Sequence of chain 1.A:
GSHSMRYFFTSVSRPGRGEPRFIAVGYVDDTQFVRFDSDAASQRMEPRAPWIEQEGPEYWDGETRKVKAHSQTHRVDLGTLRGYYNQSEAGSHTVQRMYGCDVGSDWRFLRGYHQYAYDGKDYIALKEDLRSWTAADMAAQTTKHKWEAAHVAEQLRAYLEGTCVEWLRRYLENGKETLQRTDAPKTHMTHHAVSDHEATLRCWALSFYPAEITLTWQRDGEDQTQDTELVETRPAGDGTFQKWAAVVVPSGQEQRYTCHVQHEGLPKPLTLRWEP

Binding-site contacts:
Ligand atom O contacts residue TRP147 of chain 1.A at 3.0 Å (h-bond).
Ligand atom CB contacts residue TYR159 of chain 1.A at 3.4 Å (hydrophobic).
Ligand atom O contacts residue LYS66 of chain 1.A at 3.0 Å.
Ligand atom CE1 contacts residue GLN155 of chain 1.A at 3.2 Å.
Ligand atom CG1 contacts residue THR73 of chain 1.A at 3.3 Å.
Ligand atom CD1 contacts residue TYR159 of chain 1.A at 3.3 Å (hydrophobic).
Ligand atom NZ contacts residue ARG97 of chain 1.A at 3.5 Å (salt-bridge).
Ligand atom OE2 contacts residue LYS66 of chain 1.A at 3.5 Å.
Ligand atom NE2 contacts residue GLN155 of chain 1.A at 2.9 Å (h-bond).
Ligand atom O contacts residue TYR159 of chain 1.A at 2.9 Å (h-bond).
Ligand atom CB contacts residue THR143 of chain 1.A at 3.4 Å.
Ligand atom NE2 contacts residue VAL152 of chain 1.A at 3.5 Å.
Ligand atom CA contacts residue ASP77 of chain 1.A at 2.9 Å.
Ligand atom N contacts residue TYR99 of chain 1.A at 3.3 Å (h-bond).
Ligand atom C contacts residue THR143 of chain 1.A at 3.0 Å.
Ligand atom N contacts residue LYS66 of chain 1.A at 3.5 Å (salt-bridge).
Ligand atom CG2 contacts residue TYR171 of chain 1.A at 3.5 Å (hydrophobic).
Ligand atom O contacts residue THR143 of chain 1.A at 3.0 Å (h-bond).
Ligand atom CG1 contacts residue TRP167 of chain 1.A at 3.3 Å (hydrophobic).
Ligand atom CG1 contacts residue TYR116 of chain 1.A at 3.5 Å (hydrophobic).
Ligand atom CG2 contacts residue ARG97 of chain 1.A at 2.8 Å.
Ligand atom CG2 contacts residue TRP167 of chain 1.A at 3.4 Å (hydrophobic).
Ligand atom C contacts residue ASP77 of chain 1.A at 3.2 Å.
Ligand atom CG1 contacts residue LEU81 of chain 1.A at 3.5 Å (hydrophobic).
Ligand atom N contacts residue GLU63 of chain 1.A at 3.2 Å (salt-bridge).
Ligand atom CG1 contacts residue HIS70 of chain 1.A at 3.5 Å.
Ligand atom CD2 contacts residue PHE9 of chain 1.A at 3.2 Å (hydrophobic).
Ligand atom CA contacts residue TYR171 of chain 1.A at 3.4 Å (hydrophobic).
Ligand atom OE1 contacts residue LYS66 of chain 1.A at 3.3 Å.
Ligand atom CG2 contacts residue THR73 of chain 1.A at 3.5 Å.
Ligand atom N contacts residue ASP77 of chain 1.A at 2.6 Å (salt-bridge).
Ligand atom CD2 contacts residue TYR99 of chain 1.A at 2.7 Å (hydrophobic).
Ligand atom CD contacts residue LYS66 of chain 1.A at 3.4 Å.
Ligand atom N contacts residue TYR171 of chain 1.A at 2.6 Å (h-bond).
Ligand atom O contacts residue TYR7 of chain 1.A at 3.0 Å.
Ligand atom CG2 contacts residue ASP77 of chain 1.A at 3.2 Å.
Ligand atom CA contacts residue THR143 of chain 1.A at 3.4 Å.
Ligand atom CD2 contacts residue VAL152 of chain 1.A at 3.3 Å (hydrophobic).
Ligand atom CG1 contacts residue ASP77 of chain 1.A at 3.5 Å.
Ligand atom O contacts residue HIS70 of chain 1.A at 3.2 Å.

The protein below binds the small molecule below.
Small molecule (SMILES): CC[C@H](C)[C@H](N)C(=O)N[C@@H](CC(C)C)C(=O)N[C@@H](CCCCN)C(=O)N[C@@H](CCC(=O)O)C(=O)N1CCC[C@H]1C(=O)N[C@H](C(=O)N[C@@H](Cc1cnc[nH]1)C(=O)NCC(=O)N[C@H](C=O)C(C)C)C(C)C